This small molecule binds to this protein.
Small molecule (SMILES): Oc1ccc(C(=C2CCC(CCOCCCCF)CC2)c2ccc(O)cc2)cc1

Sequence of chain 1.B:
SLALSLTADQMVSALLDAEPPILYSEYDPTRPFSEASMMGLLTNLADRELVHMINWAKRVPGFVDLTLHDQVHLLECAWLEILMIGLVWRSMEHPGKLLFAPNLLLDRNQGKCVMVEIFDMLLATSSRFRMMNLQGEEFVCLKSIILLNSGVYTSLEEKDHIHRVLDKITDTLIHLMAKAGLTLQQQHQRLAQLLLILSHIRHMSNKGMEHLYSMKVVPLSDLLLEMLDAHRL

Binding-site contacts:
Ligand atom C08 contacts residue LEU228 of chain 1.B at 4.0 Å (hydrophobic).
Ligand atom C04 contacts residue LEU90 of chain 1.B at 4.2 Å (hydrophobic).
Ligand atom C12 contacts residue THR50 of chain 1.B at 3.5 Å.
Ligand atom C09 contacts residue ALA53 of chain 1.B at 3.7 Å (hydrophobic).
Ligand atom C15 contacts residue PHE107 of chain 1.B at 3.6 Å (hydrophobic).
Ligand atom C12 contacts residue MET46 of chain 1.B at 4.2 Å (hydrophobic).
Ligand atom C10 contacts residue LEU243 of chain 1.B at 3.9 Å (hydrophobic).
Ligand atom C10 contacts residue THR50 of chain 1.B at 3.6 Å.
Ligand atom C08 contacts residue LEU87 of chain 1.B at 4.2 Å (hydrophobic).
Ligand atom C05 contacts residue PHE107 of chain 1.B at 4.0 Å (hydrophobic).
Ligand atom C29 contacts residue GLU56 of chain 1.B at 3.4 Å.
Ligand atom C08 contacts residue ALA53 of chain 1.B at 3.8 Å (hydrophobic).
Ligand atom C09 contacts residue LEU228 of chain 1.B at 3.7 Å (hydrophobic).
Ligand atom O11 contacts residue THR50 of chain 1.B at 2.9 Å (h-bond).
Ligand atom C03 contacts residue PHE107 of chain 1.B at 4.1 Å (hydrophobic).
Ligand atom O01 contacts residue ARG97 of chain 1.B at 3.2 Å (salt-bridge).
Ligand atom C27 contacts residue LEU228 of chain 1.B at 3.8 Å (hydrophobic).
Ligand atom O20 contacts residue ILE127 of chain 1.B at 3.8 Å.
Ligand atom C03 contacts residue LEU94 of chain 1.B at 4.1 Å (hydrophobic).
Ligand atom C19 contacts residue MET124 of chain 1.B at 4.0 Å (hydrophobic).
Ligand atom C16 contacts residue LEU131 of chain 1.B at 3.8 Å (hydrophobic).
Ligand atom C12 contacts residue LEU49 of chain 1.B at 4.0 Å (hydrophobic).
Ligand atom O20 contacts residue MET124 of chain 1.B at 4.2 Å.
Ligand atom C03 contacts residue LEU90 of chain 1.B at 3.6 Å (hydrophobic).
Ligand atom C13 contacts residue LEU49 of chain 1.B at 3.8 Å (hydrophobic).
Ligand atom O11 contacts residue LEU239 of chain 1.B at 3.6 Å.
Ligand atom C02 contacts residue LEU90 of chain 1.B at 4.1 Å (hydrophobic).
Ligand atom C28 contacts residue LEU49 of chain 1.B at 3.9 Å (hydrophobic).
Ligand atom C02 contacts residue PHE107 of chain 1.B at 4.0 Å (hydrophobic).
Ligand atom C10 contacts residue LEU228 of chain 1.B at 4.0 Å (hydrophobic).
Ligand atom C09 contacts residue LEU243 of chain 1.B at 3.9 Å (hydrophobic).
Ligand atom O01 contacts residue GLU56 of chain 1.B at 2.7 Å (salt-bridge).
Ligand atom C02 contacts residue GLU56 of chain 1.B at 3.5 Å.
Ligand atom C29 contacts residue PHE107 of chain 1.B at 3.9 Å (hydrophobic).
Ligand atom O11 contacts residue LEU243 of chain 1.B at 3.0 Å.
Ligand atom C04 contacts residue PHE107 of chain 1.B at 4.0 Å (hydrophobic).
Ligand atom C29 contacts residue ALA53 of chain 1.B at 4.0 Å (hydrophobic).
Ligand atom C28 contacts residue ALA53 of chain 1.B at 3.9 Å (hydrophobic).
Ligand atom O01 contacts residue LEU90 of chain 1.B at 3.8 Å.
Ligand atom C28 contacts residue PHE107 of chain 1.B at 4.1 Å (hydrophobic).